Sequence of chain 1.C:
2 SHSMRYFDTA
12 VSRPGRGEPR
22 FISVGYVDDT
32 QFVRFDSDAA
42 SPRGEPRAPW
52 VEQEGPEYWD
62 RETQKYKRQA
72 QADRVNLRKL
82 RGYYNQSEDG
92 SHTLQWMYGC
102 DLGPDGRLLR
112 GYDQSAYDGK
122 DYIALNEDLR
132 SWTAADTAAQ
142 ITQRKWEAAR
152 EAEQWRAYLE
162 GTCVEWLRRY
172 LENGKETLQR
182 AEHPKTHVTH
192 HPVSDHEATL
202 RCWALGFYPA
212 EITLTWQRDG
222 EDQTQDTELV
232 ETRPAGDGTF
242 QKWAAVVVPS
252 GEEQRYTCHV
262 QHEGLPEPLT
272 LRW

Binding-site contacts:
Ligand atom O contacts residue ASN77 of chain 1.C at 2.9 Å (h-bond).
Ligand atom N contacts residue GLN70 of chain 1.C at 3.0 Å (h-bond).
Ligand atom NH1 contacts residue SER24 of chain 1.C at 3.2 Å (h-bond).
Ligand atom O contacts residue LYS66 of chain 1.C at 2.8 Å (salt-bridge).
Ligand atom CB contacts residue ARG62 of chain 1.C at 3.4 Å.
Ligand atom O contacts residue GLN70 of chain 1.C at 3.4 Å (h-bond).
Ligand atom N contacts residue TYR7 of chain 1.C at 3.2 Å (h-bond).
Ligand atom N contacts residue ASN77 of chain 1.C at 2.9 Å (h-bond).
Ligand atom CD contacts residue TYR7 of chain 1.C at 3.4 Å (hydrophobic).
Ligand atom CD2 contacts residue GLN155 of chain 1.C at 3.4 Å.
Ligand atom N contacts residue TYR99 of chain 1.C at 3.0 Å (h-bond).
Ligand atom OE2 contacts residue ARG62 of chain 1.C at 3.2 Å (salt-bridge).
Ligand atom CD contacts residue TYR99 of chain 1.C at 3.4 Å (hydrophobic).
Ligand atom CZ contacts residue GLN70 of chain 1.C at 3.4 Å.
Ligand atom NE contacts residue GLN70 of chain 1.C at 3.4 Å (h-bond).
Ligand atom CA contacts residue TYR7 of chain 1.C at 3.3 Å (hydrophobic).
Ligand atom C contacts residue TYR84 of chain 1.C at 3.4 Å (hydrophobic).
Ligand atom CG contacts residue GLU63 of chain 1.C at 3.2 Å.
Ligand atom OG contacts residue LYS80 of chain 1.C at 3.3 Å (salt-bridge).
Ligand atom N contacts residue TYR171 of chain 1.C at 2.6 Å (h-bond).
Ligand atom NH2 contacts residue ASP9 of chain 1.C at 2.8 Å (salt-bridge).
Ligand atom N contacts residue GLU63 of chain 1.C at 2.8 Å (salt-bridge).
Ligand atom O contacts residue LYS146 of chain 1.C at 3.1 Å (salt-bridge).
Ligand atom NH2 contacts residue TRP97 of chain 1.C at 3.4 Å.
Ligand atom CZ contacts residue ASP9 of chain 1.C at 3.3 Å.
Ligand atom OXT contacts residue TYR84 of chain 1.C at 2.7 Å (h-bond).
Ligand atom O contacts residue LYS80 of chain 1.C at 2.9 Å (salt-bridge).
Ligand atom O contacts residue LYS146 of chain 1.C at 3.4 Å.
Ligand atom CB contacts residue TYR99 of chain 1.C at 3.4 Å (hydrophobic).
Ligand atom CZ contacts residue TRP97 of chain 1.C at 3.4 Å (hydrophobic).
Ligand atom CA contacts residue GLN70 of chain 1.C at 3.3 Å.
Ligand atom NH1 contacts residue ASP9 of chain 1.C at 2.8 Å (salt-bridge).
Ligand atom N contacts residue TYR7 of chain 1.C at 3.4 Å (h-bond).
Ligand atom CA contacts residue TYR99 of chain 1.C at 3.2 Å (hydrophobic).
Ligand atom CA contacts residue TYR171 of chain 1.C at 3.4 Å (hydrophobic).
Ligand atom O contacts residue TRP147 of chain 1.C at 3.1 Å (h-bond).
Ligand atom O contacts residue TYR159 of chain 1.C at 2.9 Å (h-bond).
Ligand atom OXT contacts residue THR143 of chain 1.C at 2.7 Å (h-bond).
Ligand atom C contacts residue TYR7 of chain 1.C at 3.3 Å (hydrophobic).
Ligand atom NE contacts residue TYR99 of chain 1.C at 3.3 Å (h-bond).

A protein and the small-molecule ligand that binds it are described below.
Small molecule (SMILES): CC(C)C[C@H](NC(=O)[C@H](CO)NC(=O)[C@H](CCCN=C(N)N)NC(=O)[C@H](Cc1ccc(O)cc1)NC(=O)[C@H](CC(C)C)NC(=O)[C@H](CCC(=O)O)NC(=O)[C@@H](NC(=O)[C@H](CCCN=C(N)N)NC(=O)[C@H](C)N)[C@@H](C)O)C(=O)O